Sequence of chain 1.I:
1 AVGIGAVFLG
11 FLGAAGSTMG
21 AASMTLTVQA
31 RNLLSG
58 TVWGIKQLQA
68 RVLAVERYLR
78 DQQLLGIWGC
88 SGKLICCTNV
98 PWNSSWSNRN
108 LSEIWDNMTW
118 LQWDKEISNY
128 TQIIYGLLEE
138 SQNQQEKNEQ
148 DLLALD

Binding-site contacts:
Ligand atom C1 contacts residue ASN58 of chain 1.J at 1.4 Å.
Ligand atom C6 contacts residue ASP113 of chain 1.I at 3.4 Å.
Ligand atom O3 contacts residue GLY56 of chain 1.O at 3.4 Å (h-bond).
Ligand atom O7 contacts residue SER17 of chain 1.I at 3.7 Å.
Ligand atom O4 contacts residue ASP73 of chain 1.O at 2.7 Å (salt-bridge).
Ligand atom C5 contacts residue ASP73 of chain 1.O at 4.0 Å.
Ligand atom C6 contacts residue ALA72 of chain 1.O at 3.8 Å (hydrophobic).
Ligand atom C2 contacts residue GLY56 of chain 1.O at 4.0 Å.
Ligand atom C8 contacts residue ALA57 of chain 1.O at 3.7 Å (hydrophobic).
Ligand atom C7 contacts residue GLY56 of chain 1.O at 3.6 Å.
Ligand atom N2 contacts residue ASN58 of chain 1.J at 3.7 Å.
Ligand atom C2 contacts residue ASN58 of chain 1.J at 2.9 Å.
Ligand atom O5 contacts residue ASN58 of chain 1.J at 1.4 Å (h-bond).
Ligand atom O7 contacts residue ASN58 of chain 1.J at 3.0 Å (h-bond).
Ligand atom C3 contacts residue ASN58 of chain 1.J at 3.8 Å.
Ligand atom C4 contacts residue ASN58 of chain 1.J at 3.7 Å.
Ligand atom C5 contacts residue GLY16 of chain 1.I at 4.1 Å.
Ligand atom C7 contacts residue ALA21 of chain 1.I at 4.1 Å (hydrophobic).
Ligand atom C3 contacts residue GLY56 of chain 1.O at 3.8 Å.
Ligand atom C5 contacts residue ASN58 of chain 1.J at 2.7 Å.
Ligand atom C7 contacts residue SER17 of chain 1.I at 4.1 Å.
Ligand atom N2 contacts residue GLY56 of chain 1.O at 3.1 Å (h-bond).
Ligand atom O7 contacts residue THR18 of chain 1.I at 3.1 Å (h-bond).
Ligand atom C6 contacts residue ASN58 of chain 1.J at 3.5 Å.
Ligand atom C5 contacts residue ASP113 of chain 1.I at 4.2 Å.
Ligand atom C7 contacts residue THR18 of chain 1.I at 4.2 Å.
Ligand atom O6 contacts residue SER58 of chain 1.O at 2.3 Å (h-bond).
Ligand atom C8 contacts residue GLY56 of chain 1.O at 3.4 Å.
Ligand atom C4 contacts residue ASP73 of chain 1.O at 3.7 Å.
Ligand atom C6 contacts residue ASP73 of chain 1.O at 3.4 Å.
Ligand atom O4 contacts residue THR18 of chain 1.I at 4.2 Å.
Ligand atom C8 contacts residue SER17 of chain 1.I at 3.3 Å.
Ligand atom O6 contacts residue ASP113 of chain 1.I at 3.3 Å (salt-bridge).
Ligand atom C7 contacts residue ASN58 of chain 1.J at 3.5 Å.
Ligand atom C8 contacts residue ALA21 of chain 1.I at 4.1 Å (hydrophobic).
Ligand atom C1 contacts residue GLY16 of chain 1.I at 4.0 Å.
Ligand atom O6 contacts residue ASN58 of chain 1.J at 4.2 Å.
Ligand atom O7 contacts residue ALA21 of chain 1.I at 3.7 Å.
Ligand atom C6 contacts residue SER58 of chain 1.O at 3.2 Å.
Ligand atom O6 contacts residue THR71 of chain 1.O at 3.3 Å.

Sequence of chain 1.J:
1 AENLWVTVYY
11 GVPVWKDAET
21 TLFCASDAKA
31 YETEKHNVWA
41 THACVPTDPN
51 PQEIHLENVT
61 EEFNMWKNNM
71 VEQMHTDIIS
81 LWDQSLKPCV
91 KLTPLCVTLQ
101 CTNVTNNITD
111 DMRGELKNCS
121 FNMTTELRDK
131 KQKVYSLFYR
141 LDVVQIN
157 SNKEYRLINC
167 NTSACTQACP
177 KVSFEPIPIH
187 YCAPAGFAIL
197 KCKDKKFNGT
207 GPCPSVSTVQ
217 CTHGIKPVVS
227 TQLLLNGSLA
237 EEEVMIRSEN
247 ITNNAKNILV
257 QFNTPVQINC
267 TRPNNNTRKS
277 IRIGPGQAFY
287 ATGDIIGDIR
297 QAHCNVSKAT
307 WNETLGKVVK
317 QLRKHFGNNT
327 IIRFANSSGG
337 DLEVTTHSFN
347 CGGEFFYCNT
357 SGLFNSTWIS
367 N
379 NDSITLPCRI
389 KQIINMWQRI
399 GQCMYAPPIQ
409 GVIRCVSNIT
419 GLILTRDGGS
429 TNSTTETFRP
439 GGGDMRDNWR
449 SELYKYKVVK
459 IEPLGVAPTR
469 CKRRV

A small-molecule ligand and the protein it binds are described below.
Small molecule (SMILES): CC(=O)N[C@H]1[C@H](O[C@H]2[C@H](O)[C@@H](NC(C)=O)CO[C@@H]2CO)O[C@H](CO)[C@@H](O[C@@H]2O[C@H](CO)[C@@H](O)[C@H](O[C@H]3O[C@H](CO)[C@@H](O)[C@H](O)[C@@H]3O)[C@@H]2O)[C@@H]1O

Sequence of chain 1.O:
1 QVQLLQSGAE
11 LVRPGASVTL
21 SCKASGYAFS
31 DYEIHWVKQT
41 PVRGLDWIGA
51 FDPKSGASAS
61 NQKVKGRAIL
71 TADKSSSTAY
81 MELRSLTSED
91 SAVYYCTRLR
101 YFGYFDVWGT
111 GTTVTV